Binding-site contacts:
Ligand atom N2 contacts residue THR232 of chain 1.C at 4.2 Å.
Ligand atom N2 contacts residue ASN230 of chain 1.C at 2.8 Å (h-bond).
Ligand atom C1 contacts residue ARG168 of chain 1.C at 4.3 Å.
Ligand atom O5 contacts residue ASN230 of chain 1.C at 2.4 Å (h-bond).
Ligand atom C5 contacts residue ASN230 of chain 1.C at 3.7 Å.
Ligand atom O6 contacts residue ILE229 of chain 1.C at 3.4 Å.
Ligand atom O5 contacts residue ILE229 of chain 1.C at 3.5 Å.
Ligand atom C8 contacts residue VAL188 of chain 1.C at 3.7 Å (hydrophobic).
Ligand atom C1 contacts residue ASN230 of chain 1.C at 1.4 Å.
Ligand atom C4 contacts residue ASN230 of chain 1.C at 4.1 Å.
Ligand atom O5 contacts residue ARG168 of chain 1.C at 4.3 Å.
Ligand atom C7 contacts residue ASN230 of chain 1.C at 3.7 Å.
Ligand atom C3 contacts residue ASN230 of chain 1.C at 3.7 Å.
Ligand atom C8 contacts residue THR261 of chain 1.C at 3.6 Å.
Ligand atom O7 contacts residue ASN230 of chain 1.C at 4.1 Å.
Ligand atom O6 contacts residue ARG168 of chain 1.C at 4.2 Å.
Ligand atom C5 contacts residue ILE229 of chain 1.C at 4.4 Å (hydrophobic).
Ligand atom C8 contacts residue LEU259 of chain 1.C at 3.9 Å (hydrophobic).
Ligand atom C5 contacts residue ARG168 of chain 1.C at 3.9 Å.
Ligand atom C1 contacts residue ILE229 of chain 1.C at 4.3 Å (hydrophobic).
Ligand atom C6 contacts residue ILE229 of chain 1.C at 4.1 Å (hydrophobic).
Ligand atom O6 contacts residue VAL188 of chain 1.C at 3.6 Å.
Ligand atom C8 contacts residue THR232 of chain 1.C at 4.1 Å.
Ligand atom C2 contacts residue ASN230 of chain 1.C at 2.4 Å.

Sequence of chain 1.C:
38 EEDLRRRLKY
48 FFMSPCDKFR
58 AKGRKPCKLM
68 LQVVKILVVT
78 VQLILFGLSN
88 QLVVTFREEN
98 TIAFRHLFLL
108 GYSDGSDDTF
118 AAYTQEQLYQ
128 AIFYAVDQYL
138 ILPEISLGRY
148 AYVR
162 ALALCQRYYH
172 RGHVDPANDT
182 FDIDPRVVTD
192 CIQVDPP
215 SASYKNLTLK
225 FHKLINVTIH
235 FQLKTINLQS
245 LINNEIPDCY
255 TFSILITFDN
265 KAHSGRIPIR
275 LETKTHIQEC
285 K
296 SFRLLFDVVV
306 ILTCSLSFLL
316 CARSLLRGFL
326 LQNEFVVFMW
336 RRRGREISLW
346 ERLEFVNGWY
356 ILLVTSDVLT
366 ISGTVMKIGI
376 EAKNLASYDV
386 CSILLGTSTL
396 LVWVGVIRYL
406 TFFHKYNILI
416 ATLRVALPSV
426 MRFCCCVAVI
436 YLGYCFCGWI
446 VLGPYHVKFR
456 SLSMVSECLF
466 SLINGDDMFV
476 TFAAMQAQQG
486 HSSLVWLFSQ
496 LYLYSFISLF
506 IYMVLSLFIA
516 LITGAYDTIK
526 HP

This small molecule binds to this protein.
Small molecule (SMILES): CC(=O)N[C@H]1[C@H](O[C@H]2[C@H](O)[C@@H](NC(C)=O)CO[C@@H]2CO)O[C@H](CO)[C@@H](O)[C@@H]1O